This protein binds this small molecule.
Small molecule (SMILES): CC(=O)N[C@H]1[C@H](O[C@H]2[C@H](O)[C@@H](NC(C)=O)CO[C@@H]2CO)O[C@H](CO)[C@@H](O)[C@@H]1O

Binding-site contacts:
Ligand atom C1 contacts residue ASP282 of chain 1.A at 3.9 Å.
Ligand atom O7 contacts residue ASN2 of chain 1.A at 3.0 Å (h-bond).
Ligand atom C2 contacts residue ASP282 of chain 1.A at 4.1 Å.
Ligand atom C3 contacts residue ASN2 of chain 1.A at 3.6 Å.
Ligand atom N2 contacts residue MET1 of chain 1.A at 4.4 Å.
Ligand atom C1 contacts residue MET1 of chain 1.A at 4.3 Å (hydrophobic).
Ligand atom C6 contacts residue ASN2 of chain 1.A at 3.5 Å.
Ligand atom O3 contacts residue GLY280 of chain 1.A at 4.2 Å.
Ligand atom O7 contacts residue ASP282 of chain 1.A at 3.9 Å.
Ligand atom O6 contacts residue ASP282 of chain 1.A at 3.5 Å (salt-bridge).
Ligand atom C4 contacts residue ASN2 of chain 1.A at 3.8 Å.
Ligand atom O7 contacts residue SER281 of chain 1.A at 3.5 Å (h-bond).
Ligand atom C6 contacts residue ASP282 of chain 1.A at 3.1 Å.
Ligand atom O5 contacts residue ASN2 of chain 1.A at 2.3 Å (h-bond).
Ligand atom C1 contacts residue ASN2 of chain 1.A at 1.3 Å.
Ligand atom C7 contacts residue ASN2 of chain 1.A at 3.4 Å.
Ligand atom C5 contacts residue ASP282 of chain 1.A at 4.4 Å.
Ligand atom O6 contacts residue ASN2 of chain 1.A at 4.2 Å.
Ligand atom C5 contacts residue ASN2 of chain 1.A at 3.3 Å.
Ligand atom C2 contacts residue ASN2 of chain 1.A at 2.4 Å.
Ligand atom C7 contacts residue SER281 of chain 1.A at 4.3 Å.
Ligand atom N2 contacts residue ASN2 of chain 1.A at 3.2 Å (h-bond).

Sequence of chain 1.A:
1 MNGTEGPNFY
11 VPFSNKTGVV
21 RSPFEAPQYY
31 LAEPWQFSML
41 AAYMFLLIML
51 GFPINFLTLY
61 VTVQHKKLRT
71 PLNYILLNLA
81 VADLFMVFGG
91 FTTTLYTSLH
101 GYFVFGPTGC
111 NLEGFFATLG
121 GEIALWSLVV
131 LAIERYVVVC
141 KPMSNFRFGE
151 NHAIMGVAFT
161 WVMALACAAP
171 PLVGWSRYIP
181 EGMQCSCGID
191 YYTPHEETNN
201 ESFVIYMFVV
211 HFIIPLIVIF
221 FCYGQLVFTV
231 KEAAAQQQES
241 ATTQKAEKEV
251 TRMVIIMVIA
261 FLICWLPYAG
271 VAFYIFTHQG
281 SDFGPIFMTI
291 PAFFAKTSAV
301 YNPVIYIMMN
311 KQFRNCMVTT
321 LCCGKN